The small molecule below binds the protein below.
Small molecule (SMILES): NC(=O)N[C@@H](CC(=O)O)C(=O)O

Binding-site contacts:
Ligand atom C61 contacts residue DOR1 of chain 1.D at 0.2 Å.
Ligand atom O4 contacts residue ZN1 of chain 1.F at 2.1 Å.
Ligand atom C4 contacts residue ZN1 of chain 1.F at 3.2 Å.
Ligand atom O62 contacts residue ALA229 of chain 1.A at 3.5 Å.
Ligand atom C61 contacts residue ARG16 of chain 1.A at 3.5 Å.
Ligand atom O2 contacts residue PRO243 of chain 1.A at 3.0 Å.
Ligand atom N1 contacts residue PRO243 of chain 1.A at 3.0 Å (h-bond).
Ligand atom N3 contacts residue DOR1 of chain 1.D at 1.4 Å.
Ligand atom O4 contacts residue KCX97 of chain 1.A at 2.7 Å (h-bond).
Ligand atom O62 contacts residue PRO243 of chain 1.A at 3.0 Å (h-bond).
Ligand atom O4 contacts residue ZN1 of chain 1.G at 2.3 Å.
Ligand atom O62 contacts residue DOR1 of chain 1.D at 0.2 Å (h-bond).
Ligand atom O4 contacts residue DOR1 of chain 1.D at 2.0 Å.
Ligand atom C4 contacts residue DOR1 of chain 1.D at 0.9 Å.
Ligand atom N3 contacts residue ARG202 of chain 1.A at 2.8 Å (salt-bridge).
Ligand atom O61 contacts residue HIS14 of chain 1.A at 3.0 Å (h-bond).
Ligand atom C5 contacts residue DOR1 of chain 1.D at 0.6 Å.
Ligand atom C4 contacts residue KCX97 of chain 1.A at 3.4 Å.
Ligand atom O5 contacts residue HIS131 of chain 1.A at 3.0 Å.
Ligand atom O62 contacts residue ARG16 of chain 1.A at 2.8 Å (salt-bridge).
Ligand atom C2 contacts residue PRO243 of chain 1.A at 3.4 Å (hydrophobic).
Ligand atom N1 contacts residue DOR1 of chain 1.D at 0.9 Å (h-bond).
Ligand atom O5 contacts residue THR103 of chain 1.A at 2.4 Å (h-bond).
Ligand atom O61 contacts residue ARG16 of chain 1.A at 3.0 Å (salt-bridge).
Ligand atom O61 contacts residue DOR1 of chain 1.D at 0.5 Å (h-bond).
Ligand atom C5 contacts residue THR103 of chain 1.A at 3.3 Å.
Ligand atom O5 contacts residue DOR1 of chain 1.D at 0.5 Å (h-bond).
Ligand atom O2 contacts residue GLY244 of chain 1.A at 3.1 Å (h-bond).
Ligand atom O2 contacts residue ARG202 of chain 1.A at 2.9 Å (salt-bridge).
Ligand atom C4 contacts residue ZN1 of chain 1.G at 2.7 Å.
Ligand atom O62 contacts residue PHE104 of chain 1.A at 3.4 Å.
Ligand atom N3 contacts residue ASP227 of chain 1.A at 2.8 Å (salt-bridge).
Ligand atom O2 contacts residue DOR1 of chain 1.D at 0.4 Å (h-bond).
Ligand atom C6 contacts residue DOR1 of chain 1.D at 0.5 Å.
Ligand atom O62 contacts residue HIS231 of chain 1.A at 3.1 Å (h-bond).
Ligand atom C4 contacts residue THR103 of chain 1.A at 3.3 Å.
Ligand atom C2 contacts residue DOR1 of chain 1.D at 0.2 Å.
Ligand atom O61 contacts residue ASN46 of chain 1.A at 3.0 Å (h-bond).
Ligand atom O4 contacts residue ASP227 of chain 1.A at 3.2 Å (salt-bridge).
Ligand atom O5 contacts residue ZN1 of chain 1.G at 2.5 Å.

Sequence of chain 1.A:
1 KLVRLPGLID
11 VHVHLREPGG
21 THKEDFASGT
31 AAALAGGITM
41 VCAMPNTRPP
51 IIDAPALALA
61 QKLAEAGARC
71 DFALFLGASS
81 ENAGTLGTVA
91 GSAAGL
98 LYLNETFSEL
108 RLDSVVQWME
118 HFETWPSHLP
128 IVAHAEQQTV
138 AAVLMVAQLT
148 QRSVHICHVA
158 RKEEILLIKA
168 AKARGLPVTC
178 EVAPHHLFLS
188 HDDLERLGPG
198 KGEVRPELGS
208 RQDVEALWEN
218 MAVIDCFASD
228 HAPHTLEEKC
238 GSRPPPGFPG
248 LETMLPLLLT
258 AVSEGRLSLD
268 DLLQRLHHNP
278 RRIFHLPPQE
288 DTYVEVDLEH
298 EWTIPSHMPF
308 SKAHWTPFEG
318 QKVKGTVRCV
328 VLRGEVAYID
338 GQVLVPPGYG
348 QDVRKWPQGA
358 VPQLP